Binding-site contacts:
Ligand atom C5 contacts residue ASN137 of chain 1.A at 3.6 Å.
Ligand atom C7 contacts residue ASN137 of chain 1.A at 3.5 Å.
Ligand atom O2 contacts residue NAG2 of chain 1.N at 3.2 Å (h-bond).
Ligand atom O4 contacts residue GLY142 of chain 1.C at 3.0 Å (h-bond).
Ligand atom O4 contacts residue TRP161 of chain 1.C at 3.4 Å.
Ligand atom O3 contacts residue LYS143 of chain 1.C at 3.7 Å.
Ligand atom C1 contacts residue ASN137 of chain 1.A at 1.4 Å.
Ligand atom C3 contacts residue ASN139 of chain 1.C at 3.9 Å.
Ligand atom O4 contacts residue ALA157 of chain 1.C at 3.2 Å (h-bond).
Ligand atom C2 contacts residue ASN137 of chain 1.A at 2.4 Å.
Ligand atom O2 contacts residue ASN139 of chain 1.C at 3.0 Å (h-bond).
Ligand atom C1 contacts residue TRP161 of chain 1.C at 3.7 Å (hydrophobic).
Ligand atom C8 contacts residue THR139 of chain 1.A at 3.2 Å.
Ligand atom O6 contacts residue ARG167 of chain 1.C at 2.7 Å (salt-bridge).
Ligand atom O3 contacts residue ASN139 of chain 1.C at 3.2 Å (h-bond).
Ligand atom C6 contacts residue ARG167 of chain 1.C at 3.8 Å.
Ligand atom O4 contacts residue ASP158 of chain 1.C at 3.6 Å.
Ligand atom O6 contacts residue FUC4 of chain 1.N at 3.4 Å.
Ligand atom O6 contacts residue VAL141 of chain 1.C at 3.5 Å.
Ligand atom C3 contacts residue NAG2 of chain 1.N at 3.8 Å.
Ligand atom O4 contacts residue VAL141 of chain 1.C at 3.3 Å.
Ligand atom C5 contacts residue NAG2 of chain 1.N at 3.9 Å.
Ligand atom N2 contacts residue ASN137 of chain 1.A at 2.8 Å (h-bond).
Ligand atom O6 contacts residue NAG1 of chain 1.N at 3.7 Å.
Ligand atom O2 contacts residue TRP161 of chain 1.C at 2.9 Å (h-bond).
Ligand atom O7 contacts residue ASN137 of chain 1.A at 3.7 Å.
Ligand atom C6 contacts residue TRP161 of chain 1.C at 3.6 Å (hydrophobic).
Ligand atom O5 contacts residue NAG2 of chain 1.N at 4.0 Å.
Ligand atom O7 contacts residue MET138 of chain 1.A at 3.9 Å.
Ligand atom C6 contacts residue FUC4 of chain 1.N at 3.2 Å.
Ligand atom C4 contacts residue SER138 of chain 1.C at 3.8 Å.
Ligand atom O4 contacts residue NAG2 of chain 1.N at 2.7 Å (h-bond).
Ligand atom C1 contacts residue NAG2 of chain 1.N at 3.8 Å.
Ligand atom O5 contacts residue ASN137 of chain 1.A at 2.4 Å (h-bond).
Ligand atom C4 contacts residue NAG2 of chain 1.N at 3.6 Å.
Ligand atom C6 contacts residue PRO165 of chain 1.C at 3.9 Å (hydrophobic).
Ligand atom C4 contacts residue ASN139 of chain 1.C at 3.9 Å.
Ligand atom O3 contacts residue GLY142 of chain 1.C at 3.4 Å.
Ligand atom C3 contacts residue ASN137 of chain 1.A at 3.8 Å.
Ligand atom C2 contacts residue TRP161 of chain 1.C at 3.4 Å (hydrophobic).

Sequence of chain 1.A:
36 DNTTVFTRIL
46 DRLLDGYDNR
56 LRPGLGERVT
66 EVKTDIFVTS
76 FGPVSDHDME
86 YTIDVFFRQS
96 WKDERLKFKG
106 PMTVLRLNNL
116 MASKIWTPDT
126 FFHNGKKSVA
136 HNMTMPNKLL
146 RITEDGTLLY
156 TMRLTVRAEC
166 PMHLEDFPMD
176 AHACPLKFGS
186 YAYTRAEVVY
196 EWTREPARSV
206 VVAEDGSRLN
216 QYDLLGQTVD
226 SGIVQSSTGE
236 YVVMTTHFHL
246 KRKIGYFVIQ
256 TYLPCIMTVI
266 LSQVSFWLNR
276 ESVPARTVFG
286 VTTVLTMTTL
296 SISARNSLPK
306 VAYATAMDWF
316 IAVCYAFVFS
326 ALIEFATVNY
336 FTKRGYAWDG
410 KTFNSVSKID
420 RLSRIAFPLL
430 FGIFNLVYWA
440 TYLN

The protein below binds the small molecule below.
Small molecule (SMILES): CC(=O)N[C@H]1[C@H](O[C@H]2[C@H](O)[C@@H](NC(C)=O)CO[C@@H]2CO)O[C@H](CO)[C@@H](O[C@@H]2O[C@H](CO[C@H]3O[C@H](CO)[C@@H](O)[C@H](O[C@H]4O[C@H](CO)[C@@H](O)[C@H](O)[C@@H]4O)[C@@H]3O)[C@@H](O)[C@H](O[C@H]3O[C@H](CO)[C@@H](O)[C@H](O)[C@@H]3O[C@H]3O[C@H](CO)[C@@H](O)[C@H](O)[C@@H]3O)[C@@H]2O)[C@@H]1O

Sequence of chain 1.C:
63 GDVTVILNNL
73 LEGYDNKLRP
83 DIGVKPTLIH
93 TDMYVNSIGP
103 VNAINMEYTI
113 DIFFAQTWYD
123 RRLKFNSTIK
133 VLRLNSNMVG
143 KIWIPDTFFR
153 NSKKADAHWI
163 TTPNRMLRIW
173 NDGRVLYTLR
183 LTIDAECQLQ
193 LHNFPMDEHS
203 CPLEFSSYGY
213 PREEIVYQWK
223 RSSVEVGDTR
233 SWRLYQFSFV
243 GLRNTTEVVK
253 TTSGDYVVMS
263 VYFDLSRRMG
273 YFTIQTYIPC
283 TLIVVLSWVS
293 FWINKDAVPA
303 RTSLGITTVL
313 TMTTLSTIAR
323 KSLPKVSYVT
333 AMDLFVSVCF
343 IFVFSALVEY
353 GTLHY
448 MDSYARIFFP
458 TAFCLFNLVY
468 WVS

Sequence of chain 1.D:
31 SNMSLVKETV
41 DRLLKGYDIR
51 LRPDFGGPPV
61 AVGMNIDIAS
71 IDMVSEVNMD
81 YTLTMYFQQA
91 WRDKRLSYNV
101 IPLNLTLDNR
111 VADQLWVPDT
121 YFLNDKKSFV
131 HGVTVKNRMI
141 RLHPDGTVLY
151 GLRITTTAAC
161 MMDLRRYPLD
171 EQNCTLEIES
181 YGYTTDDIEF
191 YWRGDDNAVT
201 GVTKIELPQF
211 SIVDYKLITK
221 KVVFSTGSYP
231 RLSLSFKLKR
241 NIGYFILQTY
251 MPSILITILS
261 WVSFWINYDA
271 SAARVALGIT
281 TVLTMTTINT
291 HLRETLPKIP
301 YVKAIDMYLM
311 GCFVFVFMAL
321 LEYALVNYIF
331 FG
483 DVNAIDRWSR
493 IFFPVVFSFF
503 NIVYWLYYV